A small-molecule ligand and the protein it binds are described below.
Small molecule (SMILES): CC(=O)N[C@@H]1[C@@H](O)[C@H](O)[C@@H](CO)O[C@H]1O

Binding-site contacts:
Ligand atom O7 contacts residue ASN603 of chain 1.B at 3.4 Å (h-bond).
Ligand atom C3 contacts residue ASN603 of chain 1.B at 3.8 Å.
Ligand atom C5 contacts residue ASN603 of chain 1.B at 3.7 Å.
Ligand atom N2 contacts residue ASN603 of chain 1.B at 2.9 Å (h-bond).
Ligand atom C1 contacts residue ASN603 of chain 1.B at 1.4 Å.
Ligand atom C8 contacts residue ASN603 of chain 1.B at 4.4 Å.
Ligand atom C2 contacts residue ASN603 of chain 1.B at 2.5 Å.
Ligand atom C7 contacts residue ASN603 of chain 1.B at 3.3 Å.
Ligand atom C4 contacts residue ASN603 of chain 1.B at 4.2 Å.
Ligand atom O5 contacts residue ASN603 of chain 1.B at 2.4 Å (h-bond).

Sequence of chain 1.B:
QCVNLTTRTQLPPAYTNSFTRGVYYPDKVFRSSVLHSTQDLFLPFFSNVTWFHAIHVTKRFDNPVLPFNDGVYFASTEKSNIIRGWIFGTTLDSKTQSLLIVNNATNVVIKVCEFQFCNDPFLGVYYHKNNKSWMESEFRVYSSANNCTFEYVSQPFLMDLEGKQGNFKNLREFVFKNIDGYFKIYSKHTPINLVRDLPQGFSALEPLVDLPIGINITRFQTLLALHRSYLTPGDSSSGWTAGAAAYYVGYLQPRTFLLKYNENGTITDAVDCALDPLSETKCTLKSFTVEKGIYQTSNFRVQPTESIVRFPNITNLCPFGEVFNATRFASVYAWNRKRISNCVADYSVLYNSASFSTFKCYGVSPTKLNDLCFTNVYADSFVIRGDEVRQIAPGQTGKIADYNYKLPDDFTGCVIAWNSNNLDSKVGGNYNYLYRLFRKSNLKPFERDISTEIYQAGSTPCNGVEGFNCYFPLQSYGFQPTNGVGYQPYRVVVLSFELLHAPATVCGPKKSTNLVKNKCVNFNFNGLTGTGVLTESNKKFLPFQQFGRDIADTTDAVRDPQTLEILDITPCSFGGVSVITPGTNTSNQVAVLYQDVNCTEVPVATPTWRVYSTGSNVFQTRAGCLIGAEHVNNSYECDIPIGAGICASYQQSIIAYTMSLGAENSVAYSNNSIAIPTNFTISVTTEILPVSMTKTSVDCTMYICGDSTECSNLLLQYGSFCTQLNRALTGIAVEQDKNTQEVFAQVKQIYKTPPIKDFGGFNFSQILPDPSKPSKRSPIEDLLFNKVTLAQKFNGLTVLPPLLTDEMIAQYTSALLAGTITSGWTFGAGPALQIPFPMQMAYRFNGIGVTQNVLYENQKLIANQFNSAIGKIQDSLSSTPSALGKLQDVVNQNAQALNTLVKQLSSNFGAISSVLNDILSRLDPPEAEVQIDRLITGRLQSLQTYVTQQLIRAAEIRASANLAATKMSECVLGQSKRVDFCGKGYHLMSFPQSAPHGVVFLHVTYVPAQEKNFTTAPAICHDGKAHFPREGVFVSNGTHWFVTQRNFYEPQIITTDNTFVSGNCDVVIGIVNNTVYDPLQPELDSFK